The protein below binds the small molecule below.
Small molecule (SMILES): O=S(=O)(O)CCN1CCN(CCO[C@@H]2O[C@H](CO)[C@@H](O)[C@H](O)[C@H]2O)CC1

Binding-site contacts:
Ligand atom O4 contacts residue GLU432 of chain 1.A at 2.6 Å (salt-bridge).
Ligand atom C6 contacts residue PHE441 of chain 1.A at 3.5 Å (hydrophobic).
Ligand atom CAI contacts residue ASP174 of chain 1.A at 3.5 Å.
Ligand atom O2 contacts residue TRP130 of chain 1.A at 3.9 Å.
Ligand atom O3 contacts residue HIS129 of chain 1.A at 3.0 Å (h-bond).
Ligand atom C3 contacts residue TRP433 of chain 1.A at 3.9 Å (hydrophobic).
Ligand atom C1 contacts residue TYR318 of chain 1.A at 3.8 Å (hydrophobic).
Ligand atom C6 contacts residue GLU432 of chain 1.A at 3.2 Å.
Ligand atom C5 contacts residue TYR318 of chain 1.A at 3.5 Å (hydrophobic).
Ligand atom C6 contacts residue TRP355 of chain 1.A at 3.9 Å (hydrophobic).
Ligand atom C3 contacts residue GLN26 of chain 1.A at 3.8 Å.
Ligand atom C1 contacts residue GLU383 of chain 1.A at 3.3 Å.
Ligand atom C4 contacts residue TRP425 of chain 1.A at 3.8 Å (hydrophobic).
Ligand atom O3 contacts residue TRP425 of chain 1.A at 3.7 Å.
Ligand atom O3 contacts residue GLN26 of chain 1.A at 2.7 Å (h-bond).
Ligand atom O6 contacts residue GLU432 of chain 1.A at 2.4 Å (salt-bridge).
Ligand atom CAK contacts residue THR177 of chain 1.A at 3.1 Å.
Ligand atom O1 contacts residue ASP174 of chain 1.A at 3.5 Å (salt-bridge).
Ligand atom C3 contacts residue TRP425 of chain 1.A at 3.7 Å (hydrophobic).
Ligand atom O4 contacts residue TRP433 of chain 1.A at 3.9 Å.
Ligand atom O2 contacts residue HIS129 of chain 1.A at 3.5 Å (h-bond).
Ligand atom O2 contacts residue GLU383 of chain 1.A at 2.8 Å (salt-bridge).
Ligand atom O6 contacts residue TRP355 of chain 1.A at 3.3 Å.
Ligand atom O3 contacts residue TRP433 of chain 1.A at 3.0 Å (h-bond).
Ligand atom C4 contacts residue TRP433 of chain 1.A at 3.7 Å (hydrophobic).
Ligand atom C3 contacts residue GLU383 of chain 1.A at 3.7 Å.
Ligand atom C4 contacts residue GLU432 of chain 1.A at 3.5 Å.
Ligand atom O4 contacts residue GLN26 of chain 1.A at 3.1 Å (h-bond).
Ligand atom C2 contacts residue TRP130 of chain 1.A at 3.8 Å (hydrophobic).
Ligand atom O5 contacts residue TYR318 of chain 1.A at 3.9 Å.
Ligand atom CAN contacts residue TRP355 of chain 1.A at 3.4 Å (hydrophobic).
Ligand atom O4 contacts residue TRP425 of chain 1.A at 3.0 Å (h-bond).
Ligand atom C2 contacts residue GLU383 of chain 1.A at 3.3 Å.
Ligand atom CAJ contacts residue TRP355 of chain 1.A at 3.8 Å (hydrophobic).
Ligand atom CAL contacts residue TRP355 of chain 1.A at 3.2 Å (hydrophobic).
Ligand atom O2 contacts residue ASN173 of chain 1.A at 3.1 Å (h-bond).
Ligand atom CAI contacts residue TYR318 of chain 1.A at 3.8 Å (hydrophobic).
Ligand atom CAI contacts residue ASN234 of chain 1.A at 3.8 Å.
Ligand atom O1 contacts residue TRP130 of chain 1.A at 3.9 Å.
Ligand atom CAM contacts residue THR177 of chain 1.A at 3.6 Å.

Sequence of chain 1.A:
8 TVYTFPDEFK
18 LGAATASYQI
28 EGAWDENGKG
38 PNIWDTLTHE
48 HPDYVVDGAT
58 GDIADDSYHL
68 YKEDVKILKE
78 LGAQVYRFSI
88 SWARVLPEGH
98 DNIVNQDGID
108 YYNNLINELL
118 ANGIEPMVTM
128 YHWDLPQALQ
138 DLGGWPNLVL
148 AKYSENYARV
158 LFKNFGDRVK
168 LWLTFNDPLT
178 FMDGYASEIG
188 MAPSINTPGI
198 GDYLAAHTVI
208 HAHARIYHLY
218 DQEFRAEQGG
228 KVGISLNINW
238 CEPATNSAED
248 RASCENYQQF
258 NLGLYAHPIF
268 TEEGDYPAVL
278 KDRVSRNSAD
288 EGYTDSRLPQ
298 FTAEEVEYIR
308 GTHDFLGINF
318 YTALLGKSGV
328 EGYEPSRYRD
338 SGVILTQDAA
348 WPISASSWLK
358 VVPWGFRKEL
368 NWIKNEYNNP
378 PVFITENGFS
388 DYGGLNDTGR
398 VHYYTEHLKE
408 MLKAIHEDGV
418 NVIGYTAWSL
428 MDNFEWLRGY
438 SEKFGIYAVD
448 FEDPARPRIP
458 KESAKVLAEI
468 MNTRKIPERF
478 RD